Sequence of chain 1.D:
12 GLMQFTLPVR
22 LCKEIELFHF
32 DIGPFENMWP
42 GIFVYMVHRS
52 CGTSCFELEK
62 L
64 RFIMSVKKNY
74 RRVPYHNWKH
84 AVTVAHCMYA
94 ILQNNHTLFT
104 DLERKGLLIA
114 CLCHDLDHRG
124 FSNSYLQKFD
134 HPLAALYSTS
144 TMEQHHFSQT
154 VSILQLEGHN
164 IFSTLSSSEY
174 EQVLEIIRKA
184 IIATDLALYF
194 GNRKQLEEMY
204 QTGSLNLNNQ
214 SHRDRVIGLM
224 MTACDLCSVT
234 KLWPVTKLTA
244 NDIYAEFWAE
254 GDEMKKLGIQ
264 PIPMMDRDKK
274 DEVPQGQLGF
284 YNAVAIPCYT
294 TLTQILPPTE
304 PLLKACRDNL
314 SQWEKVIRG

The small molecule below binds the protein below.
Small molecule (SMILES): Cn1nc(N2CCCC2)nc1/C=C/c1nc2ccc(Cl)cn2n1

Binding-site contacts:
Ligand atom N04 contacts residue MET267 of chain 1.D at 3.6 Å.
Ligand atom N01 contacts residue MET267 of chain 1.D at 3.6 Å.
Ligand atom N09 contacts residue GLY279 of chain 1.D at 3.4 Å.
Ligand atom C11 contacts residue GLU275 of chain 1.D at 3.5 Å.
Ligand atom C05 contacts residue MET267 of chain 1.D at 3.4 Å (hydrophobic).
Ligand atom C21 contacts residue PHE283 of chain 1.D at 3.8 Å (hydrophobic).
Ligand atom N03 contacts residue MET267 of chain 1.D at 3.6 Å.
Ligand atom N15 contacts residue PHE283 of chain 1.D at 3.7 Å.
Ligand atom C06 contacts residue PHE283 of chain 1.D at 3.7 Å (hydrophobic).
Ligand atom C02 contacts residue MET267 of chain 1.D at 3.6 Å (hydrophobic).
Ligand atom N15 contacts residue GLN280 of chain 1.D at 3.0 Å (h-bond).
Ligand atom C19 contacts residue ILE246 of chain 1.D at 3.8 Å (hydrophobic).
Ligand atom CL23 contacts residue TYR78 of chain 1.D at 3.7 Å.
Ligand atom C07 contacts residue TYR247 of chain 1.D at 3.3 Å (hydrophobic).
Ligand atom C07 contacts residue GLN280 of chain 1.D at 3.2 Å.
Ligand atom C02 contacts residue GLY279 of chain 1.D at 3.3 Å.
Ligand atom CL23 contacts residue SER231 of chain 1.D at 3.1 Å.
Ligand atom N18 contacts residue PHE283 of chain 1.D at 3.5 Å.
Ligand atom N04 contacts residue GLY279 of chain 1.D at 3.8 Å.
Ligand atom C22 contacts residue PHE283 of chain 1.D at 3.5 Å (hydrophobic).
Ligand atom N09 contacts residue MET267 of chain 1.D at 3.7 Å.
Ligand atom C12 contacts residue GLU275 of chain 1.D at 3.5 Å.
Ligand atom C21 contacts residue LEU229 of chain 1.D at 3.6 Å (hydrophobic).
Ligand atom C05 contacts residue GLY279 of chain 1.D at 3.6 Å.
Ligand atom C02 contacts residue TYR247 of chain 1.D at 3.7 Å (hydrophobic).
Ligand atom C14 contacts residue GLN280 of chain 1.D at 3.5 Å.
Ligand atom C17 contacts residue PHE283 of chain 1.D at 3.5 Å (hydrophobic).
Ligand atom C10 contacts residue MET267 of chain 1.D at 3.8 Å (hydrophobic).
Ligand atom C14 contacts residue PHE283 of chain 1.D at 3.7 Å (hydrophobic).
Ligand atom C12 contacts residue VAL276 of chain 1.D at 3.8 Å (hydrophobic).
Ligand atom C06 contacts residue MET267 of chain 1.D at 3.4 Å (hydrophobic).
Ligand atom N01 contacts residue GLY279 of chain 1.D at 3.6 Å.
Ligand atom N16 contacts residue PHE283 of chain 1.D at 3.6 Å.
Ligand atom C13 contacts residue TYR247 of chain 1.D at 3.6 Å (hydrophobic).
Ligand atom N01 contacts residue TYR247 of chain 1.D at 2.7 Å (h-bond).
Ligand atom C19 contacts residue PHE283 of chain 1.D at 3.7 Å (hydrophobic).
Ligand atom N16 contacts residue PHE250 of chain 1.D at 3.6 Å.
Ligand atom C05 contacts residue TYR247 of chain 1.D at 3.6 Å (hydrophobic).
Ligand atom N03 contacts residue GLY279 of chain 1.D at 3.7 Å.
Ligand atom C12 contacts residue LYS272 of chain 1.D at 3.6 Å.